Binding-site contacts:
Ligand atom C7 contacts residue ASN64 of chain 1.A at 3.6 Å.
Ligand atom O6 contacts residue ARG47 of chain 1.A at 3.7 Å.
Ligand atom C5 contacts residue ASN64 of chain 1.A at 3.6 Å.
Ligand atom C1 contacts residue ASN64 of chain 1.A at 1.4 Å.
Ligand atom C7 contacts residue VAL48 of chain 1.A at 4.0 Å (hydrophobic).
Ligand atom O5 contacts residue ARG47 of chain 1.A at 4.4 Å.
Ligand atom C3 contacts residue ASN64 of chain 1.A at 3.8 Å.
Ligand atom C2 contacts residue ASN64 of chain 1.A at 2.4 Å.
Ligand atom C3 contacts residue ARG47 of chain 1.A at 4.4 Å.
Ligand atom N2 contacts residue ASN64 of chain 1.A at 2.9 Å (h-bond).
Ligand atom C4 contacts residue ASN64 of chain 1.A at 4.2 Å.
Ligand atom C2 contacts residue ARG47 of chain 1.A at 4.3 Å.
Ligand atom O7 contacts residue ASN64 of chain 1.A at 3.9 Å.
Ligand atom O6 contacts residue GLN46 of chain 1.A at 4.5 Å.
Ligand atom O5 contacts residue VAL48 of chain 1.A at 3.5 Å (h-bond).
Ligand atom C1 contacts residue VAL48 of chain 1.A at 3.3 Å (hydrophobic).
Ligand atom O7 contacts residue VAL49 of chain 1.A at 4.3 Å.
Ligand atom O3 contacts residue ARG47 of chain 1.A at 4.2 Å.
Ligand atom C2 contacts residue VAL48 of chain 1.A at 3.4 Å (hydrophobic).
Ligand atom N2 contacts residue VAL48 of chain 1.A at 4.0 Å.
Ligand atom O5 contacts residue ASN64 of chain 1.A at 2.4 Å (h-bond).
Ligand atom O7 contacts residue VAL48 of chain 1.A at 3.5 Å (h-bond).
Ligand atom C4 contacts residue ARG47 of chain 1.A at 3.9 Å.

Sequence of chain 1.A:
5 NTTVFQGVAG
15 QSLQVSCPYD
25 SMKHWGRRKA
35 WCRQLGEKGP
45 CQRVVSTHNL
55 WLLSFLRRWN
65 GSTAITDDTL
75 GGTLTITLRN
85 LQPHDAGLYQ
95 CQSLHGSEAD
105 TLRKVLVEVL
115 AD

A small-molecule ligand and the protein it binds are described below.
Small molecule (SMILES): CC(=O)N[C@@H]1[C@@H](O)[C@H](O)[C@@H](CO)O[C@H]1O